Binding-site contacts:
Ligand atom C9 contacts residue MET238 of chain 1.A at 3.9 Å (hydrophobic).
Ligand atom C21 contacts residue LEU231 of chain 1.A at 3.7 Å (hydrophobic).
Ligand atom C9 contacts residue LEU234 of chain 1.A at 4.4 Å (hydrophobic).
Ligand atom C18 contacts residue ALA197 of chain 1.A at 4.2 Å (hydrophobic).
Ligand atom C12 contacts residue GLY235 of chain 1.A at 4.3 Å.
Ligand atom C21 contacts residue LYS232 of chain 1.A at 4.2 Å.
Ligand atom C12 contacts residue MET238 of chain 1.A at 4.3 Å (hydrophobic).
Ligand atom C9 contacts residue VAL200 of chain 1.A at 3.9 Å (hydrophobic).
Ligand atom C12 contacts residue VAL200 of chain 1.A at 3.7 Å (hydrophobic).
Ligand atom C21 contacts residue TYR201 of chain 1.A at 4.3 Å (hydrophobic).
Ligand atom C15 contacts residue GLY235 of chain 1.A at 3.5 Å.
Ligand atom C18 contacts residue VAL200 of chain 1.A at 4.2 Å (hydrophobic).
Ligand atom C9 contacts residue GLY235 of chain 1.A at 4.4 Å.
Ligand atom C12 contacts residue LEU231 of chain 1.A at 4.4 Å (hydrophobic).
Ligand atom C15 contacts residue LEU231 of chain 1.A at 3.3 Å (hydrophobic).
Ligand atom C18 contacts residue LEU231 of chain 1.A at 4.1 Å (hydrophobic).
Ligand atom C9 contacts residue LEU231 of chain 1.A at 4.2 Å (hydrophobic).
Ligand atom C18 contacts residue TYR201 of chain 1.A at 4.3 Å (hydrophobic).
Ligand atom C12 contacts residue ALA197 of chain 1.A at 3.9 Å (hydrophobic).
Ligand atom C15 contacts residue VAL200 of chain 1.A at 4.4 Å (hydrophobic).

The protein below binds the small molecule below.
Small molecule (SMILES): CCCCCCCCCC(=O)N(CCO)C[C@@H](O)[C@@H](O)[C@@H](O)[C@@H](O)CO

Sequence of chain 1.A:
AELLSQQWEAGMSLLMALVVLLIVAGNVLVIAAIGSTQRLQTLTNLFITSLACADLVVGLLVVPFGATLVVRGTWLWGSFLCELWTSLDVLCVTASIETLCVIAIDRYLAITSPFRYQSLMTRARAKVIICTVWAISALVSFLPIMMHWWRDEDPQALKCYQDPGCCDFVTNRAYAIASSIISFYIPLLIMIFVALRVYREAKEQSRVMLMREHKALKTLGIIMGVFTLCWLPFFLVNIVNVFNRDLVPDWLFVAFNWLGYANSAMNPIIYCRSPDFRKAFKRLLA